A protein and the small-molecule ligand that binds it are described below.
Small molecule (SMILES): CC(=O)N[C@@H]1[C@@H](O)[C@H](O)[C@@H](CO)O[C@H]1O

Sequence of chain 1.O:
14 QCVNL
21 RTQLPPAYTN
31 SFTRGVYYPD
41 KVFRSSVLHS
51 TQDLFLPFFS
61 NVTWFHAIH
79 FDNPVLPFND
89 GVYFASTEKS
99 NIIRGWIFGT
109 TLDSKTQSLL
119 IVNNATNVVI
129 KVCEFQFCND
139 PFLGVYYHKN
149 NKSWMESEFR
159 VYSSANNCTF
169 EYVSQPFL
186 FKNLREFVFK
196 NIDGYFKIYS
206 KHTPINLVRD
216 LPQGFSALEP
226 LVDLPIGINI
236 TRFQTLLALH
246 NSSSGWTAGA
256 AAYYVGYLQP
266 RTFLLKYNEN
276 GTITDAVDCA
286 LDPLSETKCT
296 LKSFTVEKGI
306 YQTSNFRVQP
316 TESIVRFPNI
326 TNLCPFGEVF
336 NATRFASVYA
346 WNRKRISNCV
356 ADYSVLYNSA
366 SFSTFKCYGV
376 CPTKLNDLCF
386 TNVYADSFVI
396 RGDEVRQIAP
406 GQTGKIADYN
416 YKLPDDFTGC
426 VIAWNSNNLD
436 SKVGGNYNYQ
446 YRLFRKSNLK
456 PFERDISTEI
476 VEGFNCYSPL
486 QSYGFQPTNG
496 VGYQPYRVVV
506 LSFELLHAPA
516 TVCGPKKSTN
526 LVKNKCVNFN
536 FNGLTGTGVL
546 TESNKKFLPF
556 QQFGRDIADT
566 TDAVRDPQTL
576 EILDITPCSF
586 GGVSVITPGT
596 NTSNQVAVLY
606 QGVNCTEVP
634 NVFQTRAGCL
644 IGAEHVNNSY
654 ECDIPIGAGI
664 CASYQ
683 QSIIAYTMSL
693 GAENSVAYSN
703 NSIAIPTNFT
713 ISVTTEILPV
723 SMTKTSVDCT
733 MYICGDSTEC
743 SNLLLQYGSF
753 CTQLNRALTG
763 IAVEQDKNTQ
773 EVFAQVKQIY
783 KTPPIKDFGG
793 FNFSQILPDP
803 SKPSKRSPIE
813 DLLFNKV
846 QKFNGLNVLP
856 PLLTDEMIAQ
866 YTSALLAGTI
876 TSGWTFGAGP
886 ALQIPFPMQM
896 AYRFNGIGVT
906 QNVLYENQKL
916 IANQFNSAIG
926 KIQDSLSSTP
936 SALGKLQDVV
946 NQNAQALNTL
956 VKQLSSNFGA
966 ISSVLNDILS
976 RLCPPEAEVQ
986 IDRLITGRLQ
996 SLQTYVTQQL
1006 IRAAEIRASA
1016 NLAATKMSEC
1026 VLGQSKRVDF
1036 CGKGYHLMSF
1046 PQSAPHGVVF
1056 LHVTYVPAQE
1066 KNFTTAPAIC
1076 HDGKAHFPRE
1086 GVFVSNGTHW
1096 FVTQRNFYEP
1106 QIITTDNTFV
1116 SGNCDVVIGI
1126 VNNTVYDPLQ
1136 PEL

Binding-site contacts:
Ligand atom O5 contacts residue ASN1067 of chain 1.A at 2.4 Å (h-bond).
Ligand atom C1 contacts residue GLN888 of chain 1.O at 4.4 Å.
Ligand atom C5 contacts residue ASN1067 of chain 1.A at 3.7 Å.
Ligand atom C5 contacts residue ALA699 of chain 1.A at 3.9 Å (hydrophobic).
Ligand atom C2 contacts residue ASN1067 of chain 1.A at 2.5 Å.
Ligand atom C1 contacts residue ASN1067 of chain 1.A at 1.5 Å.
Ligand atom C8 contacts residue ASN1067 of chain 1.A at 4.2 Å.
Ligand atom C4 contacts residue ASN1067 of chain 1.A at 4.3 Å.
Ligand atom N2 contacts residue ASN1067 of chain 1.A at 3.0 Å (h-bond).
Ligand atom O4 contacts residue ALA699 of chain 1.A at 4.5 Å.
Ligand atom C3 contacts residue ASN1067 of chain 1.A at 3.9 Å.
Ligand atom C8 contacts residue GLU1065 of chain 1.A at 3.4 Å.
Ligand atom C7 contacts residue ASN1067 of chain 1.A at 3.5 Å.
Ligand atom O7 contacts residue ASN1067 of chain 1.A at 3.5 Å (h-bond).
Ligand atom C8 contacts residue LYS1066 of chain 1.A at 4.2 Å.

Sequence of chain 1.A:
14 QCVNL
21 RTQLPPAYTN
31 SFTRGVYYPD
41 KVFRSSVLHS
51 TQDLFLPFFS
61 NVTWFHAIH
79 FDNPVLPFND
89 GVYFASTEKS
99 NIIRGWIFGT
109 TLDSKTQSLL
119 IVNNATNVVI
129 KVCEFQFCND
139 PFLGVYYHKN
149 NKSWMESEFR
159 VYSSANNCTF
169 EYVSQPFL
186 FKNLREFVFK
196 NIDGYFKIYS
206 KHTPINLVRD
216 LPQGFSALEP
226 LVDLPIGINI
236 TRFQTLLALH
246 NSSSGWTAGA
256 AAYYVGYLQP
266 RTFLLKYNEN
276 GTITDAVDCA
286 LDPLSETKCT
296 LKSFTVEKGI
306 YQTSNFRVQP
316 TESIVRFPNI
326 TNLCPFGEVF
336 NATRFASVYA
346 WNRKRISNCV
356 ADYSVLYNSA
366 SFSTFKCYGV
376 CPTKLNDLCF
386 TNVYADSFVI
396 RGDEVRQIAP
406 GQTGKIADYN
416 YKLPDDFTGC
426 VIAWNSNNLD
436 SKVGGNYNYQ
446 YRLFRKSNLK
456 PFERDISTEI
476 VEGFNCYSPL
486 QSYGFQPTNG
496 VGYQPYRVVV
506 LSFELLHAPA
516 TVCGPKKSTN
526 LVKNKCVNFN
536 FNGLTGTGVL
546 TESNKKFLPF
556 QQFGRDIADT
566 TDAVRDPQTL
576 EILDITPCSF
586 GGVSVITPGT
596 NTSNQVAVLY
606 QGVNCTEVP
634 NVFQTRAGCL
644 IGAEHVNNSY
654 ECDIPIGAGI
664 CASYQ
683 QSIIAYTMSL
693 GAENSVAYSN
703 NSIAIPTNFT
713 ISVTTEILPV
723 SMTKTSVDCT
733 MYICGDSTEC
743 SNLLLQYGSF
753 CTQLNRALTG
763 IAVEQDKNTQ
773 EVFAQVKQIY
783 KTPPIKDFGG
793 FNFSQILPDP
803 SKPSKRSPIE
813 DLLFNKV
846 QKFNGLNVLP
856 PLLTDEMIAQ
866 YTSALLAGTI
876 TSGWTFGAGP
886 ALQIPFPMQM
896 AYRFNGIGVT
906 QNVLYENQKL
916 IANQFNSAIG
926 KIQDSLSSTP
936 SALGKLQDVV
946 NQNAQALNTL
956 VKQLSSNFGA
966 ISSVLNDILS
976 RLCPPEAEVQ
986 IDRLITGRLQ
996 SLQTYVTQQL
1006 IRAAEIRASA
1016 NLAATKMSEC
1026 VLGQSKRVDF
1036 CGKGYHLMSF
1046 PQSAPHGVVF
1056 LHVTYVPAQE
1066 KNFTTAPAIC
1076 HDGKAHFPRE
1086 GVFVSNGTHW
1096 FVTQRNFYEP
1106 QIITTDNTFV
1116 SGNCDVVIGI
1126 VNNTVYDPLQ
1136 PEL